This protein binds this small molecule.
Small molecule (SMILES): CC(=O)N[C@H]1[C@H](O[C@H]2[C@H](O)[C@@H](NC(C)=O)CO[C@@H]2CO)O[C@H](CO)[C@@H](O[C@@H]2O[C@H](CO)[C@@H](O)[C@H](O)[C@@H]2O)[C@@H]1O

Sequence of chain 29.E:
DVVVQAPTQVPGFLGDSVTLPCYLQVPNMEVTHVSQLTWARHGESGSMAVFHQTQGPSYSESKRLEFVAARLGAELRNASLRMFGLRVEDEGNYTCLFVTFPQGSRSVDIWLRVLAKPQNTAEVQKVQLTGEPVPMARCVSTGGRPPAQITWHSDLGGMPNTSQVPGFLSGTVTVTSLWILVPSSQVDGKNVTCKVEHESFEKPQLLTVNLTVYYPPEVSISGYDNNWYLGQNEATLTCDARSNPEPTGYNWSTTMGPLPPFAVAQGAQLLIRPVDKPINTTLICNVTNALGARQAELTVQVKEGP

Binding-site contacts:
Ligand atom C5 contacts residue ASN105 of chain 29.E at 3.6 Å.
Ligand atom C8 contacts residue TYR50 of chain 29.E at 4.1 Å (hydrophobic).
Ligand atom O5 contacts residue VAL95 of chain 29.E at 4.5 Å.
Ligand atom C6 contacts residue VAL95 of chain 29.E at 3.6 Å (hydrophobic).
Ligand atom C4 contacts residue ASN105 of chain 29.E at 4.3 Å.
Ligand atom C3 contacts residue ASN105 of chain 29.E at 3.8 Å.
Ligand atom C2 contacts residue ASN105 of chain 29.E at 2.5 Å.
Ligand atom O5 contacts residue ASN105 of chain 29.E at 2.4 Å (h-bond).
Ligand atom O7 contacts residue ASN105 of chain 29.E at 4.0 Å.
Ligand atom O6 contacts residue VAL95 of chain 29.E at 2.9 Å (h-bond).
Ligand atom O5 contacts residue ALA96 of chain 29.E at 4.5 Å.
Ligand atom C8 contacts residue PRO48 of chain 29.E at 4.4 Å (hydrophobic).
Ligand atom C7 contacts residue ASN105 of chain 29.E at 3.6 Å.
Ligand atom N2 contacts residue ASN105 of chain 29.E at 2.9 Å (h-bond).
Ligand atom C1 contacts residue ASN105 of chain 29.E at 1.4 Å.
Ligand atom C5 contacts residue VAL95 of chain 29.E at 4.5 Å (hydrophobic).
Ligand atom O6 contacts residue ALA96 of chain 29.E at 4.3 Å.